Binding-site contacts:
Ligand atom CAV contacts residue CYS98 of chain 1.A at 1.8 Å (hydrophobic).
Ligand atom CAP contacts residue VAL34 of chain 1.A at 3.6 Å (hydrophobic).
Ligand atom N1 contacts residue LEU146 of chain 1.A at 3.5 Å.
Ligand atom CAT contacts residue CYS98 of chain 1.A at 2.8 Å (hydrophobic).
Ligand atom CAO contacts residue VAL34 of chain 1.A at 3.7 Å (hydrophobic).
Ligand atom C2 contacts residue MET94 of chain 1.A at 3.8 Å (hydrophobic).
Ligand atom CAV contacts residue ALA143 of chain 1.A at 3.8 Å (hydrophobic).
Ligand atom CAI contacts residue LEU146 of chain 1.A at 3.9 Å (hydrophobic).
Ligand atom NAQ contacts residue CYS98 of chain 1.A at 3.9 Å.
Ligand atom CAH contacts residue MET94 of chain 1.A at 4.0 Å (hydrophobic).
Ligand atom N3 contacts residue TYR93 of chain 1.A at 3.9 Å.
Ligand atom CAN contacts residue GLY27 of chain 1.A at 3.8 Å.
Ligand atom CAH contacts residue LEU26 of chain 1.A at 3.9 Å (hydrophobic).
Ligand atom N3 contacts residue ALA46 of chain 1.A at 3.9 Å.
Ligand atom C4 contacts residue MET94 of chain 1.A at 3.6 Å (hydrophobic).
Ligand atom OAU contacts residue ALA143 of chain 1.A at 3.9 Å.
Ligand atom CAS contacts residue CYS98 of chain 1.A at 3.5 Å (hydrophobic).
Ligand atom N1 contacts residue ALA46 of chain 1.A at 3.5 Å.
Ligand atom CAN contacts residue GLN28 of chain 1.A at 3.8 Å.
Ligand atom CAH contacts residue GLY97 of chain 1.A at 4.0 Å.
Ligand atom C6 contacts residue LEU146 of chain 1.A at 3.5 Å (hydrophobic).
Ligand atom NAG contacts residue LEU26 of chain 1.A at 3.9 Å.
Ligand atom CAR contacts residue MET91 of chain 1.A at 4.0 Å (hydrophobic).
Ligand atom C2 contacts residue ALA46 of chain 1.A at 3.3 Å (hydrophobic).
Ligand atom N3 contacts residue MET94 of chain 1.A at 3.0 Å (h-bond).
Ligand atom OAJ contacts residue VAL34 of chain 1.A at 3.5 Å.
Ligand atom N3 contacts residue LEU146 of chain 1.A at 3.8 Å.
Ligand atom CAV contacts residue ASP101 of chain 1.A at 3.7 Å.
Ligand atom C5 contacts residue LEU26 of chain 1.A at 4.0 Å (hydrophobic).
Ligand atom C2 contacts residue GLU92 of chain 1.A at 3.1 Å.
Ligand atom CAP contacts residue LEU26 of chain 1.A at 3.9 Å (hydrophobic).
Ligand atom NAG contacts residue MET94 of chain 1.A at 2.9 Å (h-bond).
Ligand atom CAO contacts residue GLY27 of chain 1.A at 3.8 Å.
Ligand atom N3 contacts residue GLU92 of chain 1.A at 3.8 Å.
Ligand atom CAR contacts residue VAL34 of chain 1.A at 3.9 Å (hydrophobic).
Ligand atom CAT contacts residue ASP101 of chain 1.A at 3.6 Å.
Ligand atom C4 contacts residue LEU146 of chain 1.A at 3.8 Å (hydrophobic).
Ligand atom C5 contacts residue LEU146 of chain 1.A at 3.7 Å (hydrophobic).
Ligand atom C4 contacts residue LEU26 of chain 1.A at 3.9 Å (hydrophobic).
Ligand atom C2 contacts residue LEU146 of chain 1.A at 3.6 Å (hydrophobic).

A protein and the small-molecule ligand that binds it are described below.
Small molecule (SMILES): C=CC(=O)Nc1cccc(-c2c[nH]c3ncnc(OC)c23)c1

Sequence of chain 1.A:
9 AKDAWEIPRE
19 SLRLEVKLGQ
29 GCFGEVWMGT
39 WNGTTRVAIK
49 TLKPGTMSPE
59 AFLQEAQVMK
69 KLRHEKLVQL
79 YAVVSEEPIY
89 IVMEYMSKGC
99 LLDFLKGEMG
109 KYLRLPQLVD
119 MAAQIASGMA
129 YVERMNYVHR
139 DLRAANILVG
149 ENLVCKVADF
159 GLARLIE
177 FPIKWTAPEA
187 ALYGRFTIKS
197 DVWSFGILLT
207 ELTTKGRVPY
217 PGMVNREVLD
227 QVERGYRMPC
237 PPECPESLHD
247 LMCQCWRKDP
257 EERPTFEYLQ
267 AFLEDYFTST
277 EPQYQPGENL